The small molecule below binds the protein below.
Small molecule (SMILES): CC(=O)N[C@@H]1[C@@H](O)[C@H](O)[C@@H](CO)O[C@H]1O

Sequence of chain 1.B:
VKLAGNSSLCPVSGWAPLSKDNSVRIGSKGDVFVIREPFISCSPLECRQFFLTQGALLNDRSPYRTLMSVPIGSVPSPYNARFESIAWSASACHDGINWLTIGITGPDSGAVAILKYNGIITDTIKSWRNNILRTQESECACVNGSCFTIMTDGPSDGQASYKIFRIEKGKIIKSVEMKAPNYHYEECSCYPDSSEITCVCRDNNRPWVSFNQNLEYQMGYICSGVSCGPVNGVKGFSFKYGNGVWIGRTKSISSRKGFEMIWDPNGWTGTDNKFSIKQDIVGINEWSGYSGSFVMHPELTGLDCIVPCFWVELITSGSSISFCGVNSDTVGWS

Binding-site contacts:
Ligand atom N2 contacts residue ASN6 of chain 1.B at 3.0 Å (h-bond).
Ligand atom C7 contacts residue ASN6 of chain 1.B at 3.3 Å.
Ligand atom O5 contacts residue ASN6 of chain 1.B at 2.4 Å (h-bond).
Ligand atom C1 contacts residue ASN6 of chain 1.B at 1.5 Å.
Ligand atom C4 contacts residue ASN6 of chain 1.B at 4.3 Å.
Ligand atom O7 contacts residue ASN6 of chain 1.B at 4.0 Å.
Ligand atom C5 contacts residue ASN6 of chain 1.B at 3.7 Å.
Ligand atom C2 contacts residue ASN6 of chain 1.B at 2.5 Å.
Ligand atom C8 contacts residue SER7 of chain 1.B at 4.4 Å.
Ligand atom C3 contacts residue ASN6 of chain 1.B at 3.8 Å.
Ligand atom C8 contacts residue ASN6 of chain 1.B at 3.7 Å.
Ligand atom O7 contacts residue SER7 of chain 1.B at 4.4 Å.